This protein binds this small molecule.
Small molecule (SMILES): CC(=O)N[C@@H]1[C@@H](O)[C@H](O)[C@@H](CO)O[C@H]1O

Sequence of chain 1.A:
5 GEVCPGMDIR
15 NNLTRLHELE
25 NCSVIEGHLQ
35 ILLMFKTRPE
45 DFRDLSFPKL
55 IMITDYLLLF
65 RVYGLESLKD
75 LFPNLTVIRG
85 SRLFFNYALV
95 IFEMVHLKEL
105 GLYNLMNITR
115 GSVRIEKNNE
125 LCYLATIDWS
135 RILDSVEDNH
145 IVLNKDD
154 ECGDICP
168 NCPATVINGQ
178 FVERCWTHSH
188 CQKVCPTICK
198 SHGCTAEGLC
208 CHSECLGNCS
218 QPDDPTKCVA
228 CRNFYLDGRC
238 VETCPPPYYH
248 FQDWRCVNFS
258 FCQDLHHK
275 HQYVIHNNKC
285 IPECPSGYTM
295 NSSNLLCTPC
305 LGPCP

Binding-site contacts:
Ligand atom C8 contacts residue ASP138 of chain 1.A at 3.9 Å.
Ligand atom O5 contacts residue THR113 of chain 1.A at 4.2 Å.
Ligand atom C3 contacts residue ASN111 of chain 1.A at 3.8 Å.
Ligand atom O6 contacts residue SER198 of chain 1.A at 3.2 Å (h-bond).
Ligand atom C7 contacts residue ASP138 of chain 1.A at 4.0 Å.
Ligand atom N2 contacts residue ILE136 of chain 1.A at 3.7 Å.
Ligand atom C1 contacts residue SER198 of chain 1.A at 4.3 Å.
Ligand atom C2 contacts residue ASP138 of chain 1.A at 4.1 Å.
Ligand atom C6 contacts residue THR113 of chain 1.A at 3.8 Å.
Ligand atom C2 contacts residue ASN111 of chain 1.A at 2.5 Å.
Ligand atom C8 contacts residue LEU137 of chain 1.A at 3.9 Å (hydrophobic).
Ligand atom C4 contacts residue ASN111 of chain 1.A at 4.2 Å.
Ligand atom C7 contacts residue ARG135 of chain 1.A at 3.8 Å.
Ligand atom C4 contacts residue ASP138 of chain 1.A at 4.1 Å.
Ligand atom O5 contacts residue ASN111 of chain 1.A at 2.3 Å (h-bond).
Ligand atom N2 contacts residue ASP138 of chain 1.A at 3.5 Å (salt-bridge).
Ligand atom O4 contacts residue ASP138 of chain 1.A at 3.7 Å.
Ligand atom O7 contacts residue SER198 of chain 1.A at 3.7 Å.
Ligand atom C1 contacts residue ASN111 of chain 1.A at 1.4 Å.
Ligand atom N2 contacts residue ASN111 of chain 1.A at 2.9 Å (h-bond).
Ligand atom O6 contacts residue LEU213 of chain 1.A at 3.2 Å.
Ligand atom C7 contacts residue ILE136 of chain 1.A at 3.9 Å (hydrophobic).
Ligand atom O3 contacts residue ASP138 of chain 1.A at 2.8 Å (salt-bridge).
Ligand atom C6 contacts residue SER198 of chain 1.A at 4.2 Å.
Ligand atom C5 contacts residue THR113 of chain 1.A at 3.9 Å.
Ligand atom C5 contacts residue SER198 of chain 1.A at 4.3 Å.
Ligand atom O6 contacts residue ARG229 of chain 1.A at 3.3 Å (salt-bridge).
Ligand atom C8 contacts residue ARG135 of chain 1.A at 3.4 Å.
Ligand atom C8 contacts residue ILE136 of chain 1.A at 3.7 Å (hydrophobic).
Ligand atom C4 contacts residue SER198 of chain 1.A at 4.0 Å.
Ligand atom C2 contacts residue SER198 of chain 1.A at 3.8 Å.
Ligand atom C3 contacts residue ASP138 of chain 1.A at 3.2 Å.
Ligand atom C5 contacts residue ASN111 of chain 1.A at 3.6 Å.
Ligand atom C7 contacts residue ASN111 of chain 1.A at 3.5 Å.
Ligand atom O5 contacts residue SER198 of chain 1.A at 3.8 Å.
Ligand atom O5 contacts residue LEU213 of chain 1.A at 3.6 Å.
Ligand atom O7 contacts residue ASN111 of chain 1.A at 3.6 Å (h-bond).
Ligand atom C6 contacts residue ARG229 of chain 1.A at 3.9 Å.
Ligand atom C8 contacts residue SER134 of chain 1.A at 3.3 Å.
Ligand atom O7 contacts residue ARG135 of chain 1.A at 3.6 Å.